Binding-site contacts:
Ligand atom C2 contacts residue GLY216 of chain 1.A at 3.7 Å.
Ligand atom N contacts residue SER192 of chain 1.A at 2.8 Å (h-bond).
Ligand atom C2 contacts residue GLY214 of chain 1.A at 3.8 Å.
Ligand atom N contacts residue CYS217 of chain 1.A at 3.9 Å.
Ligand atom C5 contacts residue SO41 of chain 1.E at 4.2 Å.
Ligand atom C6 contacts residue CYS193 of chain 1.A at 3.9 Å (hydrophobic).
Ligand atom C2 contacts residue TRP213 of chain 1.A at 3.9 Å (hydrophobic).
Ligand atom C3 contacts residue TRP213 of chain 1.A at 4.4 Å (hydrophobic).
Ligand atom C5 contacts residue GLN194 of chain 1.A at 4.2 Å.
Ligand atom C6 contacts residue TRP213 of chain 1.A at 4.5 Å (hydrophobic).
Ligand atom C1 contacts residue GLY216 of chain 1.A at 4.1 Å.
Ligand atom C2 contacts residue GLN194 of chain 1.A at 4.1 Å.
Ligand atom C1 contacts residue GLY214 of chain 1.A at 4.1 Å.
Ligand atom C6 contacts residue SER192 of chain 1.A at 3.4 Å.
Ligand atom C4 contacts residue GLN194 of chain 1.A at 3.8 Å.
Ligand atom C4 contacts residue SER197 of chain 1.A at 3.6 Å.
Ligand atom C3 contacts residue GLN194 of chain 1.A at 3.2 Å.
Ligand atom C1 contacts residue TRP213 of chain 1.A at 3.9 Å (hydrophobic).
Ligand atom C contacts residue GLY214 of chain 1.A at 4.1 Å.
Ligand atom C4 contacts residue SO41 of chain 1.E at 3.7 Å.
Ligand atom C contacts residue GLY224 of chain 1.A at 4.0 Å.
Ligand atom C6 contacts residue VAL211 of chain 1.A at 3.7 Å (hydrophobic).
Ligand atom C contacts residue ASP191 of chain 1.A at 3.8 Å.
Ligand atom N contacts residue ASP191 of chain 1.A at 2.8 Å (salt-bridge).
Ligand atom C5 contacts residue CYS193 of chain 1.A at 3.6 Å (hydrophobic).
Ligand atom C1 contacts residue CYS193 of chain 1.A at 4.3 Å (hydrophobic).
Ligand atom N contacts residue GLY216 of chain 1.A at 2.9 Å (h-bond).
Ligand atom C contacts residue GLY216 of chain 1.A at 3.8 Å.
Ligand atom C5 contacts residue VAL211 of chain 1.A at 3.7 Å (hydrophobic).
Ligand atom C contacts residue TRP213 of chain 1.A at 3.6 Å (hydrophobic).
Ligand atom C4 contacts residue CYS193 of chain 1.A at 3.9 Å (hydrophobic).
Ligand atom C3 contacts residue GLY214 of chain 1.A at 4.5 Å.
Ligand atom C1 contacts residue SER192 of chain 1.A at 3.8 Å.
Ligand atom C contacts residue SER192 of chain 1.A at 3.5 Å.
Ligand atom C5 contacts residue SER197 of chain 1.A at 3.6 Å.
Ligand atom N contacts residue GLY224 of chain 1.A at 4.5 Å.
Ligand atom C3 contacts residue SO41 of chain 1.E at 4.4 Å.

The protein below binds the small molecule below.
Small molecule (SMILES): NCc1ccccc1

Sequence of chain 1.A:
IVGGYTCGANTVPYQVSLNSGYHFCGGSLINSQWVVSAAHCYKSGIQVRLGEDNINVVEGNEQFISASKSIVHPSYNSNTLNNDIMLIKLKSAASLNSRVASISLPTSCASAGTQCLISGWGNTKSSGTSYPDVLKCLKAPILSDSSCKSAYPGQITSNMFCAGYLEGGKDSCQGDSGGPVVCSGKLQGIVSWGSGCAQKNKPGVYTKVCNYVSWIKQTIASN